Binding-site contacts:
Ligand atom O2G contacts residue THR16 of chain 1.A at 3.5 Å.
Ligand atom O2A contacts residue GLY344 of chain 1.A at 2.9 Å (h-bond).
Ligand atom O1G contacts residue THR208 of chain 1.A at 2.7 Å (h-bond).
Ligand atom O3A contacts residue THR17 of chain 1.A at 3.2 Å (h-bond).
Ligand atom C3' contacts residue GOL1 of chain 1.G at 3.4 Å.
Ligand atom O2B contacts residue GLY15 of chain 1.A at 3.4 Å.
Ligand atom N3B contacts residue GLY205 of chain 1.A at 3.5 Å.
Ligand atom O2G contacts residue THR17 of chain 1.A at 2.9 Å (h-bond).
Ligand atom O4' contacts residue GLY344 of chain 1.A at 3.2 Å.
Ligand atom C4' contacts residue GLY206 of chain 1.A at 3.5 Å.
Ligand atom O2G contacts residue GLY206 of chain 1.A at 3.2 Å (h-bond).
Ligand atom N6 contacts residue ARG347 of chain 1.A at 3.2 Å.
Ligand atom O2B contacts residue THR17 of chain 1.A at 2.8 Å (h-bond).
Ligand atom N7 contacts residue ARG277 of chain 1.A at 3.5 Å (salt-bridge).
Ligand atom O5' contacts residue GLY206 of chain 1.A at 3.4 Å (h-bond).
Ligand atom O1G contacts residue GLY205 of chain 1.A at 3.4 Å.
Ligand atom C5' contacts residue GLY206 of chain 1.A at 3.4 Å.
Ligand atom O1A contacts residue TYR18 of chain 1.A at 3.3 Å.
Ligand atom O5' contacts residue GLY344 of chain 1.A at 3.3 Å (h-bond).
Ligand atom O2B contacts residue TYR18 of chain 1.A at 2.8 Å (h-bond).
Ligand atom PG contacts residue MG1 of chain 1.C at 3.3 Å.
Ligand atom O2' contacts residue GLU273 of chain 1.A at 2.9 Å (salt-bridge).
Ligand atom O3' contacts residue GLY234 of chain 1.A at 3.3 Å.
Ligand atom N9 contacts residue GLY344 of chain 1.A at 3.5 Å (h-bond).
Ligand atom O2B contacts residue THR16 of chain 1.A at 3.2 Å (h-bond).
Ligand atom O2' contacts residue LYS276 of chain 1.A at 2.8 Å (salt-bridge).
Ligand atom O3' contacts residue GOL1 of chain 1.G at 2.7 Å (h-bond).
Ligand atom C2 contacts residue SER280 of chain 1.A at 3.4 Å.
Ligand atom O3' contacts residue LYS276 of chain 1.A at 3.4 Å (salt-bridge).
Ligand atom N7 contacts residue ARG347 of chain 1.A at 3.3 Å (salt-bridge).
Ligand atom O3G contacts residue MG1 of chain 1.C at 2.2 Å.
Ligand atom C8 contacts residue ARG277 of chain 1.A at 3.4 Å.
Ligand atom C4 contacts residue GLY344 of chain 1.A at 3.3 Å.
Ligand atom O1B contacts residue TYR18 of chain 1.A at 3.2 Å (h-bond).
Ligand atom O2G contacts residue GLY207 of chain 1.A at 2.8 Å (h-bond).
Ligand atom O2' contacts residue GOL1 of chain 1.G at 3.4 Å (h-bond).
Ligand atom O3G contacts residue THR16 of chain 1.A at 2.7 Å (h-bond).
Ligand atom N1 contacts residue SER280 of chain 1.A at 2.7 Å (h-bond).
Ligand atom O3' contacts residue GLY206 of chain 1.A at 3.3 Å.
Ligand atom O2A contacts residue GLY343 of chain 1.A at 3.2 Å.

This protein binds this small molecule.
Small molecule (SMILES): Nc1ncnc2c1ncn2[C@@H]1O[C@H](CO[P](=O)(O)O[P](=O)(O)NP(=O)(O)O)[C@@H](O)[C@H]1O

Sequence of chain 1.A:
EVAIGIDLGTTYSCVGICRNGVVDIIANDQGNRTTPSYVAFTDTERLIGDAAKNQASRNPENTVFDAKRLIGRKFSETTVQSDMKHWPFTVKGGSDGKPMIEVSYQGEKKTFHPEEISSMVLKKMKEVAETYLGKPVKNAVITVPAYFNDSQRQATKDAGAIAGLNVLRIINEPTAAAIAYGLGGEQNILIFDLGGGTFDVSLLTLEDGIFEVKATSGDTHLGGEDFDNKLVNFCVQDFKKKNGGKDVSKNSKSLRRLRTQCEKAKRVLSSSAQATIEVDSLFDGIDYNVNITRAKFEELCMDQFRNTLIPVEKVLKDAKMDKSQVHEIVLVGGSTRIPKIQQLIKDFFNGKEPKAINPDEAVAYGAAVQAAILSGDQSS